This protein binds this small molecule.
Small molecule (SMILES): CC(C)(C)c1cc(NC(=O)Nc2ccc(Cl)c(COc3cccnc3)c2)[nH]n1

Sequence of chain 1.A:
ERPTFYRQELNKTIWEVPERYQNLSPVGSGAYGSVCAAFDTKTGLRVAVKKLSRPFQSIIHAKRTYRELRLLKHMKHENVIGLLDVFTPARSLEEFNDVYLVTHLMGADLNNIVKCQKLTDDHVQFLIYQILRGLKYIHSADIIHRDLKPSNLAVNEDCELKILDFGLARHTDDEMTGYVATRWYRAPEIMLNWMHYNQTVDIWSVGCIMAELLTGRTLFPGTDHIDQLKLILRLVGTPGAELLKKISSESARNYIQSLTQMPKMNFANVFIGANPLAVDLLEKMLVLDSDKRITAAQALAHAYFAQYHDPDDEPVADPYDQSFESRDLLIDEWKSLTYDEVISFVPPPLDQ

Binding-site contacts:
Ligand atom C1 contacts residue ILE166 of chain 1.A at 3.4 Å (hydrophobic).
Ligand atom C20 contacts residue ALA51 of chain 1.A at 3.8 Å (hydrophobic).
Ligand atom C25 contacts residue THR106 of chain 1.A at 3.8 Å.
Ligand atom O10 contacts residue ASP168 of chain 1.A at 3.2 Å (salt-bridge).
Ligand atom C12 contacts residue GLU71 of chain 1.A at 3.7 Å.
Ligand atom C26 contacts residue ASP168 of chain 1.A at 3.7 Å.
Ligand atom N27 contacts residue ASP168 of chain 1.A at 3.7 Å.
Ligand atom N11 contacts residue GLU71 of chain 1.A at 2.9 Å (salt-bridge).
Ligand atom C1 contacts residue HIS148 of chain 1.A at 3.7 Å.
Ligand atom O10 contacts residue ILE84 of chain 1.A at 3.7 Å.
Ligand atom C18 contacts residue THR106 of chain 1.A at 3.5 Å.
Ligand atom C6 contacts residue ASP168 of chain 1.A at 3.8 Å.
Ligand atom C17 contacts residue ILE84 of chain 1.A at 3.9 Å (hydrophobic).
Ligand atom O10 contacts residue LEU167 of chain 1.A at 3.6 Å.
Ligand atom C13 contacts residue GLU71 of chain 1.A at 3.5 Å.
Ligand atom C1 contacts residue LEU167 of chain 1.A at 3.7 Å (hydrophobic).
Ligand atom N8 contacts residue ASP168 of chain 1.A at 3.6 Å.
Ligand atom C4 contacts residue MET78 of chain 1.A at 3.5 Å (hydrophobic).
Ligand atom C25 contacts residue ALA51 of chain 1.A at 3.6 Å (hydrophobic).
Ligand atom CL16 contacts residue THR106 of chain 1.A at 3.4 Å.
Ligand atom C26 contacts residue ILE84 of chain 1.A at 3.8 Å (hydrophobic).
Ligand atom N8 contacts residue GLU71 of chain 1.A at 3.7 Å.
Ligand atom C9 contacts residue GLU71 of chain 1.A at 3.8 Å.
Ligand atom N24 contacts residue ALA51 of chain 1.A at 3.8 Å.
Ligand atom C7 contacts residue ASP168 of chain 1.A at 3.5 Å.
Ligand atom CL16 contacts residue ALA51 of chain 1.A at 3.7 Å.
Ligand atom N11 contacts residue ASP168 of chain 1.A at 3.5 Å (salt-bridge).
Ligand atom C25 contacts residue MET109 of chain 1.A at 3.5 Å (hydrophobic).
Ligand atom C3 contacts residue HIS148 of chain 1.A at 3.7 Å.
Ligand atom C14 contacts residue LYS53 of chain 1.A at 3.5 Å.
Ligand atom C18 contacts residue ILE84 of chain 1.A at 3.8 Å (hydrophobic).
Ligand atom C23 contacts residue MET109 of chain 1.A at 3.2 Å (hydrophobic).
Ligand atom N28 contacts residue LEU74 of chain 1.A at 3.4 Å.
Ligand atom C13 contacts residue LEU75 of chain 1.A at 3.7 Å (hydrophobic).
Ligand atom N24 contacts residue MET109 of chain 1.A at 2.8 Å (h-bond).
Ligand atom C23 contacts residue LEU108 of chain 1.A at 3.8 Å (hydrophobic).
Ligand atom C13 contacts residue LYS53 of chain 1.A at 3.5 Å.
Ligand atom C21 contacts residue VAL38 of chain 1.A at 3.8 Å (hydrophobic).
Ligand atom C9 contacts residue ASP168 of chain 1.A at 3.5 Å.
Ligand atom N27 contacts residue LEU74 of chain 1.A at 3.4 Å.